Binding-site contacts:
Ligand atom O5 contacts residue THR37 of chain 1.A at 4.4 Å.
Ligand atom O5 contacts residue ASN40 of chain 1.A at 3.3 Å (h-bond).
Ligand atom N2 contacts residue ASN35 of chain 1.A at 2.9 Å (h-bond).
Ligand atom C6 contacts residue GLU39 of chain 1.A at 3.1 Å.
Ligand atom O6 contacts residue GLU39 of chain 1.A at 2.3 Å (salt-bridge).
Ligand atom C8 contacts residue ARG322 of chain 1.A at 3.2 Å.
Ligand atom C5 contacts residue ASN40 of chain 1.A at 4.3 Å.
Ligand atom O7 contacts residue ASN35 of chain 1.A at 4.5 Å.
Ligand atom O5 contacts residue ASN35 of chain 1.A at 2.3 Å (h-bond).
Ligand atom O6 contacts residue THR37 of chain 1.A at 3.3 Å.
Ligand atom C7 contacts residue ASN35 of chain 1.A at 4.0 Å.
Ligand atom C4 contacts residue ASN35 of chain 1.A at 4.2 Å.
Ligand atom O6 contacts residue ASN40 of chain 1.A at 3.8 Å.
Ligand atom C2 contacts residue ASN35 of chain 1.A at 2.4 Å.
Ligand atom C1 contacts residue ASN35 of chain 1.A at 1.4 Å.
Ligand atom C1 contacts residue ASN40 of chain 1.A at 4.3 Å.
Ligand atom C6 contacts residue ASN40 of chain 1.A at 3.9 Å.
Ligand atom C5 contacts residue ASN35 of chain 1.A at 3.6 Å.
Ligand atom C3 contacts residue ASN35 of chain 1.A at 3.8 Å.
Ligand atom C7 contacts residue ARG322 of chain 1.A at 4.2 Å.
Ligand atom N2 contacts residue ARG322 of chain 1.A at 4.4 Å.

Sequence of chain 1.A:
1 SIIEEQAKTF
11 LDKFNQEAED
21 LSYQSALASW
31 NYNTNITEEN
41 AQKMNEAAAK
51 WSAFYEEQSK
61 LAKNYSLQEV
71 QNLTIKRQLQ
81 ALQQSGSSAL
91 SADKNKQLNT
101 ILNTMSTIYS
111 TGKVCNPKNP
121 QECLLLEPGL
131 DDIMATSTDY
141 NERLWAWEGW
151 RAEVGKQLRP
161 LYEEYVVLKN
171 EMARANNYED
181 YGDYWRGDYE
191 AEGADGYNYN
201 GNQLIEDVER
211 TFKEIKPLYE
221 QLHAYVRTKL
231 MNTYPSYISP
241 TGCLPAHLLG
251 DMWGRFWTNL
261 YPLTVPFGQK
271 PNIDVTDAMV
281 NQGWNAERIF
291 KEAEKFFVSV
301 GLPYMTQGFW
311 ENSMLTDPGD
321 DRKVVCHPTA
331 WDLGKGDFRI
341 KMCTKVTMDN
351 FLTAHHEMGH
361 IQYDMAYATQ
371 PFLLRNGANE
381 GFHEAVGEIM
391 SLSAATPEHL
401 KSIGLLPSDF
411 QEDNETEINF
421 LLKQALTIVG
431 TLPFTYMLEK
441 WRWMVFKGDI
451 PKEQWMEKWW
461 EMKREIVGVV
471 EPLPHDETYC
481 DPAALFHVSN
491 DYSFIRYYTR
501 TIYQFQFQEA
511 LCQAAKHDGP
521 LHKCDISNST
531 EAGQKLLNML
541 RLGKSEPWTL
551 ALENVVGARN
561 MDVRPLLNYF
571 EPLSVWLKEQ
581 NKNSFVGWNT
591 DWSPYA

The protein below binds the small molecule below.
Small molecule (SMILES): CC(=O)N[C@@H]1[C@@H](O)[C@H](O)[C@@H](CO)O[C@H]1O